Binding-site contacts:
Ligand atom C5' contacts residue TYR39 of chain 1.A at 3.4 Å (hydrophobic).
Ligand atom O6 contacts residue HIS34 of chain 1.A at 3.9 Å.
Ligand atom C3' contacts residue GLY66 of chain 1.A at 3.8 Å.
Ligand atom P contacts residue GLY64 of chain 1.A at 3.9 Å.
Ligand atom OP1 contacts residue GLY66 of chain 1.A at 2.8 Å (h-bond).
Ligand atom C4' contacts residue GLY64 of chain 1.A at 3.4 Å.
Ligand atom P contacts residue ILE69 of chain 1.A at 3.9 Å.
Ligand atom P contacts residue NA1 of chain 1.H at 3.8 Å.
Ligand atom OP1 contacts residue PRO63 of chain 1.A at 3.7 Å.
Ligand atom OP1 contacts residue LEU62 of chain 1.A at 3.8 Å.
Ligand atom OP2 contacts residue LYS68 of chain 1.A at 3.5 Å (salt-bridge).
Ligand atom O5' contacts residue LYS35 of chain 1.A at 3.8 Å.
Ligand atom OP1 contacts residue LYS68 of chain 1.A at 3.0 Å (salt-bridge).
Ligand atom OP1 contacts residue GLY64 of chain 1.A at 2.8 Å (h-bond).
Ligand atom P contacts residue LYS68 of chain 1.A at 3.8 Å.
Ligand atom OP3 contacts residue LYS35 of chain 1.A at 2.6 Å (salt-bridge).
Ligand atom O4' contacts residue ALA38 of chain 1.A at 3.4 Å.
Ligand atom OP1 contacts residue VAL65 of chain 1.A at 3.5 Å (h-bond).
Ligand atom OP2 contacts residue LYS68 of chain 1.A at 3.1 Å (salt-bridge).
Ligand atom N3 contacts residue ALA38 of chain 1.A at 3.6 Å.
Ligand atom P contacts residue LYS68 of chain 1.A at 3.8 Å.
Ligand atom OP2 contacts residue NA1 of chain 1.H at 3.9 Å.
Ligand atom O3' contacts residue GLY64 of chain 1.A at 3.5 Å.
Ligand atom P contacts residue GLY66 of chain 1.A at 3.7 Å.
Ligand atom OP1 contacts residue THR67 of chain 1.A at 3.7 Å.
Ligand atom OP1 contacts residue NA1 of chain 1.H at 2.7 Å (h-bond).
Ligand atom P contacts residue LYS35 of chain 1.A at 3.7 Å.
Ligand atom OP2 contacts residue VAL65 of chain 1.A at 3.8 Å.
Ligand atom OP1 contacts residue ILE69 of chain 1.A at 3.0 Å (h-bond).
Ligand atom OP2 contacts residue LYS35 of chain 1.A at 3.7 Å.
Ligand atom OP1 contacts residue LYS68 of chain 1.A at 3.6 Å.
Ligand atom C5' contacts residue GLY66 of chain 1.A at 3.5 Å.
Ligand atom OP2 contacts residue THR67 of chain 1.A at 3.7 Å.
Ligand atom C8 contacts residue LYS35 of chain 1.A at 3.9 Å.
Ligand atom C1' contacts residue ALA38 of chain 1.A at 3.9 Å (hydrophobic).
Ligand atom C5' contacts residue GLY64 of chain 1.A at 3.3 Å.
Ligand atom C3' contacts residue LYS68 of chain 1.A at 3.9 Å.
Ligand atom O3' contacts residue ILE69 of chain 1.A at 3.5 Å.
Ligand atom O5' contacts residue GLY66 of chain 1.A at 3.6 Å.
Ligand atom OP2 contacts residue GLY66 of chain 1.A at 3.8 Å.

A small-molecule ligand and the protein it binds are described below.
Small molecule (SMILES): Cc1cn([C@H]2C[C@H](O[P](=O)(O)OC[C@H]3O[C@@H](n4ccc(N)nc4=O)C[C@@H]3O[P](=O)(O)OC[C@H]3O[C@@H](n4cnc5c(=O)nc(N)[nH]c54)C[C@@H]3O[P](=O)(O)OC[C@H]3O[C@@H](n4cnc5c(=O)nc(N)[nH]c54)C[C@@H]3O)[C@@H](CO[P](=O)(O)O[C@H]3C[C@H](n4cnc5c(=O)nc(N)[nH]c54)O[C@@H]3COP(=O)(O)O)O2)c(=O)[nH]c1=O

Sequence of chain 1.A:
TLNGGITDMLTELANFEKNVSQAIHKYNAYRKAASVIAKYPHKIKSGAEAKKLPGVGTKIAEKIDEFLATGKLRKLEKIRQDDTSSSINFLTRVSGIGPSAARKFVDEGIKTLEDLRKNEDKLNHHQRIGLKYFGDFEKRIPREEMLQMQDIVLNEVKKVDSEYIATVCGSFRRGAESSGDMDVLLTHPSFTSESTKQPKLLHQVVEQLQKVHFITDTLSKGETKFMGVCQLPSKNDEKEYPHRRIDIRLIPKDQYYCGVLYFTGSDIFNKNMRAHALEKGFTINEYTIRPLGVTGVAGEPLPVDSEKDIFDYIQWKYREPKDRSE